Binding-site contacts:
Ligand atom C1D contacts residue MET57 of chain 3.B at 3.4 Å (hydrophobic).
Ligand atom CMD contacts residue MET57 of chain 3.B at 3.4 Å (hydrophobic).
Ligand atom CGA contacts residue TYR35 of chain 3.B at 3.2 Å (hydrophobic).
Ligand atom FE contacts residue MET57 of chain 3.A at 2.4 Å.
Ligand atom C1D contacts residue MET57 of chain 3.A at 3.3 Å (hydrophobic).
Ligand atom O1A contacts residue TYR35 of chain 3.B at 2.3 Å (h-bond).
Ligand atom NB contacts residue MET57 of chain 3.B at 3.1 Å (h-bond).
Ligand atom CMA contacts residue HIS28 of chain 3.B at 3.5 Å.
Ligand atom O1D contacts residue ARG20 of chain 3.B at 2.9 Å (salt-bridge).
Ligand atom CMC contacts residue LYS50 of chain 3.A at 3.5 Å.
Ligand atom CGA contacts residue ARG20 of chain 3.A at 3.4 Å.
Ligand atom NC contacts residue MET57 of chain 3.A at 3.1 Å (h-bond).
Ligand atom CHB contacts residue MET57 of chain 3.B at 3.5 Å (hydrophobic).
Ligand atom CBB contacts residue SER168 of chain 3.B at 3.4 Å.
Ligand atom O1A contacts residue ARG20 of chain 3.A at 2.8 Å (salt-bridge).
Ligand atom NA contacts residue MET57 of chain 3.A at 3.5 Å (h-bond).
Ligand atom CMD contacts residue GLU61 of chain 3.B at 3.6 Å.
Ligand atom C4D contacts residue MET57 of chain 3.B at 3.4 Å (hydrophobic).
Ligand atom NA contacts residue MET57 of chain 3.B at 3.3 Å.
Ligand atom C1B contacts residue MET57 of chain 3.A at 3.4 Å (hydrophobic).
Ligand atom ND contacts residue MET57 of chain 3.B at 3.3 Å (h-bond).
Ligand atom NB contacts residue MET57 of chain 3.A at 2.9 Å (h-bond).
Ligand atom O2A contacts residue ARG20 of chain 3.A at 2.8 Å (salt-bridge).
Ligand atom O1B contacts residue LYS50 of chain 3.B at 2.9 Å (salt-bridge).
Ligand atom O2C contacts residue SER168 of chain 3.B at 2.8 Å.
Ligand atom ND contacts residue MET57 of chain 3.A at 3.0 Å.
Ligand atom CHB contacts residue MET57 of chain 3.A at 3.4 Å (hydrophobic).
Ligand atom O1D contacts residue HIS28 of chain 3.A at 3.0 Å.
Ligand atom C4A contacts residue MET57 of chain 3.B at 3.4 Å (hydrophobic).
Ligand atom C1B contacts residue MET57 of chain 3.B at 3.5 Å (hydrophobic).
Ligand atom O2D contacts residue TYR35 of chain 3.A at 2.7 Å (h-bond).
Ligand atom C4A contacts residue MET57 of chain 3.A at 3.6 Å (hydrophobic).
Ligand atom O2B contacts residue SER168 of chain 3.B at 2.6 Å (h-bond).
Ligand atom FE contacts residue MET57 of chain 3.B at 2.4 Å.
Ligand atom O2D contacts residue ARG20 of chain 3.B at 2.9 Å (salt-bridge).
Ligand atom CGB contacts residue SER168 of chain 3.B at 3.3 Å.
Ligand atom O1B contacts residue SO41 of chain 3.Z at 3.6 Å.
Ligand atom CGD contacts residue ARG20 of chain 3.B at 3.1 Å.
Ligand atom CMB contacts residue GLU61 of chain 3.A at 3.3 Å.
Ligand atom NC contacts residue MET57 of chain 3.B at 3.0 Å (h-bond).

The protein below binds the small molecule below.
Small molecule (SMILES): CC1=C(CCC(=O)O)C2=Cc3c(CCC(=O)O)c(C)c4n3[Fe@]35n6c(c(C)c(CCC(=O)O)c6=CC1=[N+]23)=CC1=[N+]5C(=C4)C(C)=C1CCC(=O)O

Sequence of chain 3.A:
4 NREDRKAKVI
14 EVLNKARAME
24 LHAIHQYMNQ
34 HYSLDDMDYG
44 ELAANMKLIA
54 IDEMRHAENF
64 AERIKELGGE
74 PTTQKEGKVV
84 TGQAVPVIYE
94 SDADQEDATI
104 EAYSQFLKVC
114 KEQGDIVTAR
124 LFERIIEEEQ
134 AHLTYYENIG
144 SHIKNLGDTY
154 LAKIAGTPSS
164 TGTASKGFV

Sequence of chain 3.B:
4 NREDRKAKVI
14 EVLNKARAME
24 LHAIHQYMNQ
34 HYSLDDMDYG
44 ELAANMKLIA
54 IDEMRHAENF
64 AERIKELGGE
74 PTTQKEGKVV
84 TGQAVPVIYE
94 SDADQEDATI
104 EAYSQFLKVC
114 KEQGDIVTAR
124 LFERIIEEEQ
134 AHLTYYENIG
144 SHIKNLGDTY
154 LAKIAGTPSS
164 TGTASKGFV